Sequence of chain 1.A:
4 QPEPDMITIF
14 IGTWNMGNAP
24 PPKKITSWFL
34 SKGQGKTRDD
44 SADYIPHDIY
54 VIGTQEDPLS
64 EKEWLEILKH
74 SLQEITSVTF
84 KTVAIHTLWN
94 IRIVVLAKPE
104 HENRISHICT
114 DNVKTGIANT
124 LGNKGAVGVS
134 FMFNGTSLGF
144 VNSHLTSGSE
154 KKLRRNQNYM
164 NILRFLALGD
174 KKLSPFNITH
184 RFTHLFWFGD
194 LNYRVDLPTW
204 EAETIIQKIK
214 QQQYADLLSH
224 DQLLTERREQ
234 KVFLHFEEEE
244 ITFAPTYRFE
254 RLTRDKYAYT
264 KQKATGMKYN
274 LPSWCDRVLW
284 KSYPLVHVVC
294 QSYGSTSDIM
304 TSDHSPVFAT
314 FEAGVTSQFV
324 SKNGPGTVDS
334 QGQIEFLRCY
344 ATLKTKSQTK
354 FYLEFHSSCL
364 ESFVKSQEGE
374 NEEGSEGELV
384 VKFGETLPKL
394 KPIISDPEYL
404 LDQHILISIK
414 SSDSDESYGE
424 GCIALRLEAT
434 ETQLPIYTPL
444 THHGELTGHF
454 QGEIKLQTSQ

This protein binds this small molecule.
Small molecule (SMILES): Cc1cncc(NCc2ccncc2)c1

Binding-site contacts:
Ligand atom N04 contacts residue ARG231 of chain 1.A at 4.4 Å.
Ligand atom C03 contacts residue ARG231 of chain 1.A at 3.9 Å.
Ligand atom N04 contacts residue ARG230 of chain 1.A at 4.0 Å.
Ligand atom C03 contacts residue ARG230 of chain 1.A at 4.2 Å.
Ligand atom C14 contacts residue GLU240 of chain 1.A at 3.6 Å.
Ligand atom C01 contacts residue ARG231 of chain 1.A at 2.8 Å.
Ligand atom C13 contacts residue GLU240 of chain 1.A at 2.8 Å.
Ligand atom N12 contacts residue GLU240 of chain 1.A at 3.6 Å (salt-bridge).
Ligand atom C02 contacts residue ARG231 of chain 1.A at 4.2 Å.